Binding-site contacts:
Ligand atom C2 contacts residue THR186 of chain 1.A at 3.9 Å.
Ligand atom C7 contacts residue GLU130 of chain 1.A at 3.4 Å.
Ligand atom N contacts residue ASP187 of chain 1.A at 3.6 Å.
Ligand atom S contacts residue LEU176 of chain 1.A at 4.4 Å.
Ligand atom S contacts residue GLU173 of chain 1.A at 3.3 Å (salt-bridge).
Ligand atom N contacts residue THR186 of chain 1.A at 4.0 Å.
Ligand atom C7 contacts residue GLY53 of chain 1.A at 4.0 Å.
Ligand atom C3 contacts residue VAL60 of chain 1.A at 4.3 Å (hydrophobic).
Ligand atom S contacts residue THR186 of chain 1.A at 3.7 Å.
Ligand atom C4 contacts residue VAL60 of chain 1.A at 4.2 Å (hydrophobic).
Ligand atom N3 contacts residue VAL60 of chain 1.A at 4.4 Å.
Ligand atom C4 contacts residue THR186 of chain 1.A at 4.3 Å.
Ligand atom N3 contacts residue LEU176 of chain 1.A at 4.3 Å.
Ligand atom N3 contacts residue LEU52 of chain 1.A at 4.2 Å.
Ligand atom N2 contacts residue THR186 of chain 1.A at 4.4 Å.
Ligand atom N3 contacts residue GLU130 of chain 1.A at 4.4 Å.
Ligand atom N1 contacts residue ASN174 of chain 1.A at 2.4 Å (h-bond).
Ligand atom C4 contacts residue LEU176 of chain 1.A at 4.2 Å (hydrophobic).
Ligand atom N2 contacts residue VAL60 of chain 1.A at 3.9 Å.
Ligand atom N2 contacts residue LEU176 of chain 1.A at 3.6 Å.
Ligand atom C3 contacts residue THR186 of chain 1.A at 3.7 Å.
Ligand atom C7 contacts residue LEU52 of chain 1.A at 3.2 Å (hydrophobic).
Ligand atom C2 contacts residue ASN174 of chain 1.A at 3.6 Å.
Ligand atom C2 contacts residue ASP187 of chain 1.A at 3.9 Å.
Ligand atom N1 contacts residue ASP187 of chain 1.A at 3.4 Å (salt-bridge).
Ligand atom N3 contacts residue PHE330 of chain 1.A at 3.8 Å.
Ligand atom C2 contacts residue GLU173 of chain 1.A at 3.8 Å.
Ligand atom C1 contacts residue VAL60 of chain 1.A at 3.6 Å (hydrophobic).
Ligand atom N contacts residue ASN174 of chain 1.A at 4.5 Å.
Ligand atom S contacts residue GLU130 of chain 1.A at 3.7 Å.
Ligand atom N1 contacts residue GLU173 of chain 1.A at 3.4 Å (salt-bridge).
Ligand atom C7 contacts residue PHE330 of chain 1.A at 3.9 Å (hydrophobic).
Ligand atom C1 contacts residue THR186 of chain 1.A at 3.9 Å.
Ligand atom N contacts residue VAL60 of chain 1.A at 4.4 Å.

Sequence of chain 1.A:
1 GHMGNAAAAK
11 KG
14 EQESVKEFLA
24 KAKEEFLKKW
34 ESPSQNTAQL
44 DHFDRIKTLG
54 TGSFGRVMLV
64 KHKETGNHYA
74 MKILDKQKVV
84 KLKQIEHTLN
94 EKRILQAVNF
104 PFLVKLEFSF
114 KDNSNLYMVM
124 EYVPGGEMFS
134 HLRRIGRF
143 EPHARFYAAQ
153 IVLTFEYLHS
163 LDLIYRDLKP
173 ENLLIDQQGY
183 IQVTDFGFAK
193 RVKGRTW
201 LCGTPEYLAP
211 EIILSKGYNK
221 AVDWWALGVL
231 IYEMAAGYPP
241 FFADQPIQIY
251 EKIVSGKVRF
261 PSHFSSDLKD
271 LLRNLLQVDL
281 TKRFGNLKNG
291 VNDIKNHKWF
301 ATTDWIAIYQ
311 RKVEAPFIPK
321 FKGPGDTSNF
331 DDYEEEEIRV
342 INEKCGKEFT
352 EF

A protein and the small-molecule ligand that binds it are described below.
Small molecule (SMILES): Cc1nc(N)sc1-c1nccn1C